A protein and the small-molecule ligand that binds it are described below.
Small molecule (SMILES): CC(=O)N[C@@H]1[C@@H](O)[C@H](O)[C@@H](CO)O[C@H]1O

Sequence of chain 1.H:
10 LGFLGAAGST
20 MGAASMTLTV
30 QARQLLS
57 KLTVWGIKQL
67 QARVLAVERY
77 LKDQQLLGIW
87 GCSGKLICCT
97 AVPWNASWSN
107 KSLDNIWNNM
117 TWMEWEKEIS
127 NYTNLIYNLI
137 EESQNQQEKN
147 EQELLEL

Binding-site contacts:
Ligand atom C7 contacts residue SER103 of chain 1.H at 4.3 Å.
Ligand atom O6 contacts residue LEU135 of chain 1.H at 4.4 Å.
Ligand atom C4 contacts residue ASN101 of chain 1.H at 4.3 Å.
Ligand atom C2 contacts residue SER103 of chain 1.H at 4.2 Å.
Ligand atom C2 contacts residue ASN101 of chain 1.H at 2.5 Å.
Ligand atom C3 contacts residue ASN101 of chain 1.H at 3.9 Å.
Ligand atom O5 contacts residue ASN101 of chain 1.H at 2.5 Å (h-bond).
Ligand atom C8 contacts residue SER103 of chain 1.H at 3.8 Å.
Ligand atom C5 contacts residue LEU131 of chain 1.H at 4.3 Å (hydrophobic).
Ligand atom C8 contacts residue ALA102 of chain 1.H at 4.3 Å (hydrophobic).
Ligand atom C5 contacts residue ASN101 of chain 1.H at 3.8 Å.
Ligand atom C1 contacts residue TRP104 of chain 1.H at 4.0 Å (hydrophobic).
Ligand atom N2 contacts residue SER103 of chain 1.H at 3.5 Å (h-bond).
Ligand atom N2 contacts residue ASN101 of chain 1.H at 3.0 Å (h-bond).
Ligand atom C6 contacts residue LEU135 of chain 1.H at 4.3 Å (hydrophobic).
Ligand atom O5 contacts residue TRP104 of chain 1.H at 3.8 Å.
Ligand atom C6 contacts residue LEU131 of chain 1.H at 4.2 Å (hydrophobic).
Ligand atom O7 contacts residue ASN101 of chain 1.H at 3.3 Å (h-bond).
Ligand atom C1 contacts residue ASN101 of chain 1.H at 1.5 Å.
Ligand atom C1 contacts residue SER103 of chain 1.H at 3.8 Å.
Ligand atom C8 contacts residue ASN101 of chain 1.H at 3.7 Å.
Ligand atom C7 contacts residue ASN101 of chain 1.H at 3.2 Å.